The protein below binds the small molecule below.
Small molecule (SMILES): CC(=O)N[C@@H]1[C@@H](O)[C@H](O)[C@@H](CO)O[C@H]1O

Binding-site contacts:
Ligand atom O5 contacts residue THR271 of chain 1.E at 3.3 Å (h-bond).
Ligand atom N2 contacts residue ASN269 of chain 1.E at 2.9 Å (h-bond).
Ligand atom C8 contacts residue ASN269 of chain 1.E at 4.3 Å.
Ligand atom C7 contacts residue ASN269 of chain 1.E at 3.1 Å.
Ligand atom C4 contacts residue ASN269 of chain 1.E at 4.4 Å.
Ligand atom O5 contacts residue ASN269 of chain 1.E at 2.5 Å (h-bond).
Ligand atom O6 contacts residue THR271 of chain 1.E at 2.9 Å (h-bond).
Ligand atom C1 contacts residue ASN269 of chain 1.E at 1.5 Å.
Ligand atom O7 contacts residue ASN272 of chain 1.E at 2.9 Å (h-bond).
Ligand atom C6 contacts residue THR271 of chain 1.E at 3.3 Å.
Ligand atom O7 contacts residue ASN269 of chain 1.E at 3.0 Å (h-bond).
Ligand atom C5 contacts residue ASN269 of chain 1.E at 3.9 Å.
Ligand atom C3 contacts residue ASN269 of chain 1.E at 3.9 Å.
Ligand atom C2 contacts residue ASN269 of chain 1.E at 2.5 Å.
Ligand atom C7 contacts residue ASN272 of chain 1.E at 4.1 Å.
Ligand atom C2 contacts residue ASN272 of chain 1.E at 4.2 Å.
Ligand atom C5 contacts residue THR271 of chain 1.E at 4.0 Å.

Sequence of chain 1.E:
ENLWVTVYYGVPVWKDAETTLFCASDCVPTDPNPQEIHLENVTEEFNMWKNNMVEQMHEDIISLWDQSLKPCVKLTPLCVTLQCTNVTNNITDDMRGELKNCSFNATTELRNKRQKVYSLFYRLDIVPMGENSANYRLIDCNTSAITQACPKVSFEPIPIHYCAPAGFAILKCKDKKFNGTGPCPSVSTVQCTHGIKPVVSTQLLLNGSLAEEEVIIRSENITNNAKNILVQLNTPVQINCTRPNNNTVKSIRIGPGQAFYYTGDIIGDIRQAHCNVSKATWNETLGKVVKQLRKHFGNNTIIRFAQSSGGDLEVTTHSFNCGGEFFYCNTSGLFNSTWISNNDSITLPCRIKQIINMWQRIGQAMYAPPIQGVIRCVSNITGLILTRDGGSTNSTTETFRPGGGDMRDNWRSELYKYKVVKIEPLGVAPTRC